Binding-site contacts:
Ligand atom N2 contacts residue ASN340 of chain 1.E at 2.8 Å (h-bond).
Ligand atom C1 contacts residue ASN340 of chain 1.E at 1.5 Å.
Ligand atom O7 contacts residue ASN340 of chain 1.E at 3.1 Å (h-bond).
Ligand atom C1 contacts residue TRP396 of chain 1.E at 4.2 Å (hydrophobic).
Ligand atom C6 contacts residue TRP396 of chain 1.E at 4.0 Å (hydrophobic).
Ligand atom C8 contacts residue LYS336 of chain 1.E at 3.8 Å.
Ligand atom C3 contacts residue ASN340 of chain 1.E at 3.9 Å.
Ligand atom C8 contacts residue ALA337 of chain 1.E at 4.2 Å (hydrophobic).
Ligand atom C5 contacts residue TRP396 of chain 1.E at 4.5 Å (hydrophobic).
Ligand atom C8 contacts residue ASN340 of chain 1.E at 4.1 Å.
Ligand atom C4 contacts residue ASN340 of chain 1.E at 4.4 Å.
Ligand atom O5 contacts residue TRP396 of chain 1.E at 3.6 Å.
Ligand atom C2 contacts residue ASN340 of chain 1.E at 2.5 Å.
Ligand atom C7 contacts residue ASN340 of chain 1.E at 3.1 Å.
Ligand atom C5 contacts residue ASN340 of chain 1.E at 3.9 Å.
Ligand atom O5 contacts residue ASN340 of chain 1.E at 2.5 Å (h-bond).

The protein below binds the small molecule below.
Small molecule (SMILES): CC(=O)N[C@@H]1[C@@H](O)[C@H](O)[C@@H](CO)O[C@H]1O

Sequence of chain 1.E:
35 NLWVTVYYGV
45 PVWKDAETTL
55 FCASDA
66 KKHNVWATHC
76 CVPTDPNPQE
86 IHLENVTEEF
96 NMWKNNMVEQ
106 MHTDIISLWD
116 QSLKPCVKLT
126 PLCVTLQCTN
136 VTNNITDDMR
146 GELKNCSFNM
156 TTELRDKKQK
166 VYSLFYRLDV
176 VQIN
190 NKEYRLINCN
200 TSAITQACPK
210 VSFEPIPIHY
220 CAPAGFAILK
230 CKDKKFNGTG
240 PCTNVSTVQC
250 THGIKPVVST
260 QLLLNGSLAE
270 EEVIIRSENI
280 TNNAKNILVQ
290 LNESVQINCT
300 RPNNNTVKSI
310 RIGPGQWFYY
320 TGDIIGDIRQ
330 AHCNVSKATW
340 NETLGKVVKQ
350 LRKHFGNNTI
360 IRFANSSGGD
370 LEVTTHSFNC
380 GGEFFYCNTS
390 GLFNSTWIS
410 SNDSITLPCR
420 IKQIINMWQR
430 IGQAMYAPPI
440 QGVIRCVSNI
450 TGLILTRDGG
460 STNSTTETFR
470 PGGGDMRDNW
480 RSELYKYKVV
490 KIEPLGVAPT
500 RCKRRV